Binding-site contacts:
Ligand atom N3 contacts residue PHE54 of chain 1.B at 3.6 Å.
Ligand atom O1 contacts residue PHE54 of chain 1.B at 3.6 Å.
Ligand atom NA4 contacts residue PHE54 of chain 1.B at 3.6 Å.
Ligand atom C7 contacts residue LEU43 of chain 1.B at 3.6 Å (hydrophobic).
Ligand atom C7 contacts residue LEU51 of chain 1.B at 3.7 Å (hydrophobic).
Ligand atom N5 contacts residue NDP1 of chain 1.E at 3.6 Å.
Ligand atom CT contacts residue ARG81 of chain 1.B at 3.4 Å.
Ligand atom CT contacts residue LYS55 of chain 1.B at 3.6 Å.
Ligand atom C4A contacts residue PHE54 of chain 1.B at 3.6 Å (hydrophobic).
Ligand atom CD contacts residue GLN52 of chain 1.B at 3.7 Å.
Ligand atom NA4 contacts residue VAL120 of chain 1.B at 2.6 Å (h-bond).
Ligand atom NA2 contacts residue TRP29 of chain 1.B at 3.5 Å (h-bond).
Ligand atom OE2 contacts residue LEU51 of chain 1.B at 3.5 Å.
Ligand atom OE2 contacts residue PRO48 of chain 1.B at 3.1 Å (h-bond).
Ligand atom N8 contacts residue LEU51 of chain 1.B at 3.5 Å.
Ligand atom NA4 contacts residue NDP1 of chain 1.E at 3.7 Å.
Ligand atom N1 contacts residue GLU50 of chain 1.B at 2.8 Å (salt-bridge).
Ligand atom CB contacts residue LEU51 of chain 1.B at 3.5 Å (hydrophobic).
Ligand atom N3 contacts residue TRP29 of chain 1.B at 3.2 Å.
Ligand atom C2 contacts residue TRP29 of chain 1.B at 3.7 Å (hydrophobic).
Ligand atom NA2 contacts residue THR139 of chain 1.B at 3.7 Å.
Ligand atom NA4 contacts residue ILE28 of chain 1.B at 2.8 Å (h-bond).
Ligand atom C2 contacts residue GLU50 of chain 1.B at 3.6 Å.
Ligand atom C4A contacts residue NDP1 of chain 1.E at 3.6 Å.
Ligand atom C4 contacts residue PHE54 of chain 1.B at 3.4 Å (hydrophobic).
Ligand atom OE1 contacts residue GLN52 of chain 1.B at 3.2 Å (h-bond).
Ligand atom CD contacts residue LEU51 of chain 1.B at 3.6 Å (hydrophobic).
Ligand atom C4 contacts residue NDP1 of chain 1.E at 3.5 Å.
Ligand atom C8A contacts residue GLU50 of chain 1.B at 3.7 Å.
Ligand atom O2 contacts residue ARG81 of chain 1.B at 2.7 Å (salt-bridge).
Ligand atom O2 contacts residue LYS55 of chain 1.B at 3.6 Å.
Ligand atom NA2 contacts residue GLU50 of chain 1.B at 2.8 Å (salt-bridge).
Ligand atom O1 contacts residue ARG81 of chain 1.B at 2.8 Å (salt-bridge).
Ligand atom C4 contacts residue ILE28 of chain 1.B at 3.5 Å (hydrophobic).
Ligand atom CG contacts residue LEU51 of chain 1.B at 3.5 Å (hydrophobic).
Ligand atom O contacts residue ARG76 of chain 1.B at 2.9 Å (salt-bridge).
Ligand atom CM contacts residue LEU43 of chain 1.B at 3.7 Å (hydrophobic).
Ligand atom NA2 contacts residue ILE28 of chain 1.B at 3.7 Å.
Ligand atom O1 contacts residue LYS55 of chain 1.B at 3.4 Å.
Ligand atom N3 contacts residue ILE28 of chain 1.B at 3.4 Å (h-bond).

Sequence of chain 1.B:
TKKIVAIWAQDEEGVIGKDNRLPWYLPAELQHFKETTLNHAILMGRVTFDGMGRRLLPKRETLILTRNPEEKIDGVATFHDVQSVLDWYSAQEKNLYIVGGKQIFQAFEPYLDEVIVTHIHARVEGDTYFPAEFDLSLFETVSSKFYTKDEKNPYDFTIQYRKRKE

The protein below binds the small molecule below.
Small molecule (SMILES): CN(Cc1cnc2nc(N)nc(N)c2n1)c1ccc(C(=O)N[C@@H](CCC(=O)O)C(=O)O)cc1

Sequence of chain 1.A:
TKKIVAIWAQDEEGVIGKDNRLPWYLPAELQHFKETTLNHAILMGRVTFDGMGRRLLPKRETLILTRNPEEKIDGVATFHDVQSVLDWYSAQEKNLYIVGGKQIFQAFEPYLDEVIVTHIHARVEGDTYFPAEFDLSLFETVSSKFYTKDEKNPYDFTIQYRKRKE